A small-molecule ligand and the protein it binds are described below.
Small molecule (SMILES): Nc1ccn([C@@H]2O[C@H](CO[P](=O)(O)O[C@H]3[C@@H](O)[C@H](n4ccc(=O)[nH]c4=O)O[C@@H]3CO[P](=O)(O)O[C@H]3[C@@H](O)[C@H](n4cnc5c(N)ncnc54)O[C@@H]3CO)[C@@H](O[P](=O)(O)OC[C@H]3O[C@@H](n4cnc5c(=O)nc(N)[nH]c54)[C@H](O)[C@@H]3O[P](=O)(O)OC[C@H]3O[C@@H](n4cnc5c(N)ncnc54)[C@H](O)[C@@H]3O[P](=O)(O)OC[C@H]3O[C@@H](n4cnc5c(=O)nc(N)[nH]c54)[C@H](O)[C@@H]3O[P](=O)(O)OC[C@H]3O[C@@H](n4cnc5c(N)ncnc54)[C@H](O)[C@@H]3O[P](=O)(O)OC[C@H]3O[C@@H](n4cnc5c(=O)nc(N)[nH]c54)[C@H](O)[C@@H]3O[P](=O)(O)OC[C@@H]3C[C@@H](O)[C@H](n4cnc5c(=O)nc(N)[nH]c54)O3)[C@H]2O)c(=O)n1

Sequence of chain 1.C:
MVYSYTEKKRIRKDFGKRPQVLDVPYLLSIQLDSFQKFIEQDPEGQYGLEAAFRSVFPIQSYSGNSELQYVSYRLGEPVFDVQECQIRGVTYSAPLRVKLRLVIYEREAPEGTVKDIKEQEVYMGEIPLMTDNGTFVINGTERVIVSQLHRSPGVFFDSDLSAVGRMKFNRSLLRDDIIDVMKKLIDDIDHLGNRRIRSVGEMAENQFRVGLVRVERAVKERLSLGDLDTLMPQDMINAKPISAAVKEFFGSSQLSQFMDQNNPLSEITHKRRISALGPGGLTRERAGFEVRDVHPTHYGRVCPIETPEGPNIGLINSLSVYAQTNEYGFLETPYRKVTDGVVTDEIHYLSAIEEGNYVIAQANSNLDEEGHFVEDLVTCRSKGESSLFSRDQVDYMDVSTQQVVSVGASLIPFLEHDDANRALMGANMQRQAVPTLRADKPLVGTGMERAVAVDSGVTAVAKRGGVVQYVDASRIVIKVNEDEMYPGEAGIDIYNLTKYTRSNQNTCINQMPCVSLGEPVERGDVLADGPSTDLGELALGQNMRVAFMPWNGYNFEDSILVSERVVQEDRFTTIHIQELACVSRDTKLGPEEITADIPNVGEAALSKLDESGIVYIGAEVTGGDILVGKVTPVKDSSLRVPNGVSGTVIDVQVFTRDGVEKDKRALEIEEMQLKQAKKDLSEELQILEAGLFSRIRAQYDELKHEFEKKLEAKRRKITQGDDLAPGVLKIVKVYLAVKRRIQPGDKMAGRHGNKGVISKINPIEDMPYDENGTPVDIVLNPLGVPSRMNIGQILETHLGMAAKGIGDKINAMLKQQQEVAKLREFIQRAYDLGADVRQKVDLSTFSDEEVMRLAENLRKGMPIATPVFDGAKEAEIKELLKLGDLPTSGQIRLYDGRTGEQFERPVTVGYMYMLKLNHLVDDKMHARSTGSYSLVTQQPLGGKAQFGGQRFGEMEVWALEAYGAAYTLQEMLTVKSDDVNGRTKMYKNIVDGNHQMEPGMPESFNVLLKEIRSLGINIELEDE

Binding-site contacts:
Ligand atom C6 contacts residue S9F1 of chain 1.K at 3.5 Å.
Ligand atom OP2 contacts residue ILE572 of chain 1.C at 3.4 Å.
Ligand atom O3' contacts residue LYS1065 of chain 1.C at 3.5 Å (salt-bridge).
Ligand atom O4' contacts residue HIS1237 of chain 1.C at 3.7 Å.
Ligand atom C2' contacts residue S9F1 of chain 1.K at 3.3 Å.
Ligand atom OP1 contacts residue LYS1073 of chain 1.C at 2.3 Å (salt-bridge).
Ligand atom C4' contacts residue ASP464 of chain 1.D at 3.0 Å.
Ligand atom OP1 contacts residue ARG540 of chain 1.C at 3.7 Å.
Ligand atom P contacts residue ILE572 of chain 1.C at 3.7 Å.
Ligand atom C4' contacts residue GLN510 of chain 1.C at 3.4 Å.
Ligand atom C2 contacts residue ALA261 of chain 1.D at 3.8 Å (hydrophobic).
Ligand atom OP1 contacts residue GLN510 of chain 1.C at 3.7 Å.
Ligand atom C4' contacts residue GLN510 of chain 1.C at 3.8 Å.
Ligand atom C4' contacts residue HIS1237 of chain 1.C at 3.5 Å.
Ligand atom O3' contacts residue GLN513 of chain 1.C at 3.5 Å.
Ligand atom O3' contacts residue GLN510 of chain 1.C at 3.1 Å (h-bond).
Ligand atom C1' contacts residue VAL253 of chain 1.D at 3.8 Å (hydrophobic).
Ligand atom C3' contacts residue ASP464 of chain 1.D at 3.0 Å.
Ligand atom N1 contacts residue S9F1 of chain 1.K at 3.7 Å.
Ligand atom O3' contacts residue GLN688 of chain 1.C at 3.6 Å (h-bond).
Ligand atom OP1 contacts residue LYS1065 of chain 1.C at 3.6 Å (salt-bridge).
Ligand atom N2 contacts residue S9F1 of chain 1.K at 3.7 Å.
Ligand atom P contacts residue LYS1073 of chain 1.C at 3.4 Å.
Ligand atom OP2 contacts residue ARG540 of chain 1.C at 3.4 Å (salt-bridge).
Ligand atom C5 contacts residue S9F1 of chain 1.K at 3.7 Å.
Ligand atom O2' contacts residue GLN510 of chain 1.C at 3.5 Å.
Ligand atom O6 contacts residue S9F1 of chain 1.K at 3.2 Å (h-bond).
Ligand atom C5' contacts residue ASP462 of chain 1.D at 3.7 Å.
Ligand atom C5' contacts residue ASP464 of chain 1.D at 3.5 Å.
Ligand atom C2 contacts residue S9F1 of chain 1.K at 3.7 Å.
Ligand atom OP2 contacts residue LYS1073 of chain 1.C at 3.7 Å.
Ligand atom O2' contacts residue ASP464 of chain 1.D at 3.4 Å (salt-bridge).
Ligand atom C5' contacts residue GLN510 of chain 1.C at 3.6 Å.
Ligand atom C3' contacts residue S9F1 of chain 1.K at 3.4 Å.
Ligand atom OP1 contacts residue ASP462 of chain 1.D at 3.5 Å (salt-bridge).
Ligand atom O2' contacts residue ARG425 of chain 1.D at 3.6 Å.
Ligand atom OP1 contacts residue ILE572 of chain 1.C at 3.3 Å.
Ligand atom O2' contacts residue GLN513 of chain 1.C at 3.1 Å.
Ligand atom OP1 contacts residue GLN513 of chain 1.C at 3.4 Å (h-bond).
Ligand atom C5' contacts residue HIS1237 of chain 1.C at 3.6 Å.

Sequence of chain 1.D:
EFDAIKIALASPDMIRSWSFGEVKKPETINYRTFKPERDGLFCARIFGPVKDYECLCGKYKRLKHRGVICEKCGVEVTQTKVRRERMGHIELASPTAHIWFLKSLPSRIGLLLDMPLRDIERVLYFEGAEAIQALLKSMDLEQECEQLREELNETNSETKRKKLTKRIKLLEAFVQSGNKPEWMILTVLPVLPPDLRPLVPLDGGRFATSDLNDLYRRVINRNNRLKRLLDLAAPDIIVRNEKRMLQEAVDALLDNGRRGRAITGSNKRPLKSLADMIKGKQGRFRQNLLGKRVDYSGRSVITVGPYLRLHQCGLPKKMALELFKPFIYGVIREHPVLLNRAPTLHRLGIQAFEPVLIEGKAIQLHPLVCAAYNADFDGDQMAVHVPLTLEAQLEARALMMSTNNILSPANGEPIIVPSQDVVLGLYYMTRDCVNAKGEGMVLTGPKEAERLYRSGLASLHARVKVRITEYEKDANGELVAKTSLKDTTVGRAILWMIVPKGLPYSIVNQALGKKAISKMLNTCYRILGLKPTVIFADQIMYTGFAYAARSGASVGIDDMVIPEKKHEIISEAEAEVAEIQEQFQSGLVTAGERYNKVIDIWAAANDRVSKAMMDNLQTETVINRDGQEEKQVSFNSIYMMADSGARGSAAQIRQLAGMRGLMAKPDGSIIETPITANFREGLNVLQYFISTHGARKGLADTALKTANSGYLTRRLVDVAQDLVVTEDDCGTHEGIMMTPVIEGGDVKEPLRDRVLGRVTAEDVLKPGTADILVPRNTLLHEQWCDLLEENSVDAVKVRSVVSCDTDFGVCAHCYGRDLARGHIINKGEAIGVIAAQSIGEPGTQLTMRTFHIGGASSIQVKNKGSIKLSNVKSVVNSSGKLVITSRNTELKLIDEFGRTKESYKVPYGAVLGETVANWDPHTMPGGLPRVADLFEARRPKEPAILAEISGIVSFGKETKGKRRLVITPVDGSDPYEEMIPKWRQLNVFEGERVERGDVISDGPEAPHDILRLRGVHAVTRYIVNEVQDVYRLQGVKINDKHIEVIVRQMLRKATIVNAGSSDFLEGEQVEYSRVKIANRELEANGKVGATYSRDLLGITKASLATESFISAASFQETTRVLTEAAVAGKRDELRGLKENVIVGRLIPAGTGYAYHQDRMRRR